Sequence of chain 1.A:
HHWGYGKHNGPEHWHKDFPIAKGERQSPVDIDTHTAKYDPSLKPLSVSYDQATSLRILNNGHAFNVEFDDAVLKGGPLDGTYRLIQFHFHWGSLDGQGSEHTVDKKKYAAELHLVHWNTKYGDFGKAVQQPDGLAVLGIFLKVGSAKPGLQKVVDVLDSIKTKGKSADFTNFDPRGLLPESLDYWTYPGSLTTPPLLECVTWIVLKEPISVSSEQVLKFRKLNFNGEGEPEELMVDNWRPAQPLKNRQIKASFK

The small molecule below binds the protein below.
Small molecule (SMILES): COc1cccc(CN2CCc3cc(OS(N)(=O)=O)c(OC)cc3C2)c1

Binding-site contacts:
Ligand atom CAX contacts residue HIS93 of chain 1.A at 3.9 Å.
Ligand atom NAC contacts residue HIS118 of chain 1.A at 3.4 Å (h-bond).
Ligand atom OAR contacts residue LEU196 of chain 1.A at 3.6 Å.
Ligand atom SAZ contacts residue THR197 of chain 1.A at 3.8 Å.
Ligand atom OAP contacts residue ILE90 of chain 1.A at 3.4 Å.
Ligand atom OAD contacts residue TRP207 of chain 1.A at 3.4 Å.
Ligand atom OAQ contacts residue ZN1 of chain 1.B at 3.9 Å.
Ligand atom CAL contacts residue PHE129 of chain 1.A at 3.6 Å (hydrophobic).
Ligand atom CAJ contacts residue LEU196 of chain 1.A at 3.7 Å (hydrophobic).
Ligand atom NAC contacts residue ZN1 of chain 1.B at 2.0 Å.
Ligand atom NAC contacts residue HIS95 of chain 1.A at 3.4 Å (h-bond).
Ligand atom NAC contacts residue THR197 of chain 1.A at 2.7 Å (h-bond).
Ligand atom OAQ contacts residue HIS93 of chain 1.A at 3.7 Å.
Ligand atom OAR contacts residue THR197 of chain 1.A at 3.8 Å.
Ligand atom NAC contacts residue HIS93 of chain 1.A at 3.4 Å (h-bond).
Ligand atom OAE contacts residue ZN1 of chain 1.B at 3.1 Å.
Ligand atom OAD contacts residue LEU196 of chain 1.A at 3.4 Å.
Ligand atom CAW contacts residue THR198 of chain 1.A at 3.3 Å.
Ligand atom OAE contacts residue VAL120 of chain 1.A at 3.7 Å.
Ligand atom CAH contacts residue ILE90 of chain 1.A at 3.7 Å (hydrophobic).
Ligand atom CAM contacts residue GLN91 of chain 1.A at 3.5 Å.
Ligand atom CAV contacts residue GLN91 of chain 1.A at 3.5 Å.
Ligand atom CAF contacts residue GLU68 of chain 1.A at 3.4 Å.
Ligand atom CAG contacts residue GLN91 of chain 1.A at 3.7 Å.
Ligand atom CAW contacts residue HIS93 of chain 1.A at 3.7 Å.
Ligand atom CAA contacts residue PHE129 of chain 1.A at 3.5 Å (hydrophobic).
Ligand atom NAY contacts residue GLN91 of chain 1.A at 3.6 Å (h-bond).
Ligand atom CAB contacts residue THR198 of chain 1.A at 3.4 Å.
Ligand atom OAQ contacts residue THR198 of chain 1.A at 2.9 Å (h-bond).
Ligand atom OAD contacts residue THR197 of chain 1.A at 3.1 Å (h-bond).
Ligand atom SAZ contacts residue ZN1 of chain 1.B at 3.1 Å.
Ligand atom CAO contacts residue GLN91 of chain 1.A at 2.9 Å.
Ligand atom OAE contacts residue HIS93 of chain 1.A at 3.2 Å.
Ligand atom CAF contacts residue GLN91 of chain 1.A at 3.8 Å.
Ligand atom CAB contacts residue HIS93 of chain 1.A at 3.2 Å.
Ligand atom CAT contacts residue ILE90 of chain 1.A at 3.8 Å (hydrophobic).
Ligand atom CAB contacts residue ZN1 of chain 1.B at 3.6 Å.
Ligand atom CAX contacts residue THR198 of chain 1.A at 3.8 Å.
Ligand atom CAB contacts residue HIS95 of chain 1.A at 3.5 Å.
Ligand atom OAE contacts residue HIS118 of chain 1.A at 3.7 Å.